Binding-site contacts:
Ligand atom C4 contacts residue LEU118 of chain 1.B at 3.2 Å (hydrophobic).
Ligand atom C6 contacts residue ALA66 of chain 1.B at 3.3 Å (hydrophobic).
Ligand atom C17 contacts residue ASP180 of chain 1.B at 3.4 Å.
Ligand atom C4 contacts residue GLY121 of chain 1.B at 3.5 Å.
Ligand atom N8 contacts residue GLY121 of chain 1.B at 3.5 Å.
Ligand atom C15 contacts residue GLY42 of chain 1.B at 3.8 Å.
Ligand atom C5 contacts residue LEU118 of chain 1.B at 3.6 Å (hydrophobic).
Ligand atom C6 contacts residue LEU169 of chain 1.B at 3.8 Å (hydrophobic).
Ligand atom N4 contacts residue GLY179 of chain 1.B at 3.6 Å.
Ligand atom N7 contacts residue LEU169 of chain 1.B at 3.3 Å.
Ligand atom N4 contacts residue ILE168 of chain 1.B at 3.7 Å.
Ligand atom N2 contacts residue GLU116 of chain 1.B at 3.9 Å.
Ligand atom N3 contacts residue VAL49 of chain 1.B at 3.8 Å.
Ligand atom C3 contacts residue TYR117 of chain 1.B at 3.5 Å (hydrophobic).
Ligand atom C16 contacts residue GLY44 of chain 1.B at 3.8 Å.
Ligand atom N1 contacts residue TYR117 of chain 1.B at 3.4 Å.
Ligand atom N4 contacts residue ASN167 of chain 1.B at 3.0 Å.
Ligand atom C8 contacts residue ALA66 of chain 1.B at 3.9 Å (hydrophobic).
Ligand atom C7 contacts residue ALA66 of chain 1.B at 3.7 Å (hydrophobic).
Ligand atom C4 contacts residue TYR117 of chain 1.B at 3.6 Å (hydrophobic).
Ligand atom C13 contacts residue ASN167 of chain 1.B at 3.7 Å.
Ligand atom C8 contacts residue GLY179 of chain 1.B at 3.8 Å.
Ligand atom C12 contacts residue ARG166 of chain 1.B at 3.5 Å.
Ligand atom C13 contacts residue ARG166 of chain 1.B at 3.1 Å.
Ligand atom N5 contacts residue VAL49 of chain 1.B at 3.7 Å.
Ligand atom C7 contacts residue LEU169 of chain 1.B at 3.6 Å (hydrophobic).
Ligand atom N2 contacts residue TYR117 of chain 1.B at 3.7 Å.
Ligand atom C8 contacts residue MET115 of chain 1.B at 3.7 Å (hydrophobic).
Ligand atom S1 contacts residue GLY121 of chain 1.B at 3.8 Å.
Ligand atom C9 contacts residue LEU169 of chain 1.B at 3.6 Å (hydrophobic).
Ligand atom C2 contacts residue GLY121 of chain 1.B at 3.3 Å.
Ligand atom N4 contacts residue ARG166 of chain 1.B at 3.3 Å (salt-bridge).
Ligand atom C19 contacts residue GLY179 of chain 1.B at 3.6 Å.
Ligand atom C3 contacts residue GLY121 of chain 1.B at 3.4 Å.
Ligand atom C18 contacts residue ASP180 of chain 1.B at 3.4 Å.
Ligand atom C5 contacts residue LEU169 of chain 1.B at 3.6 Å (hydrophobic).
Ligand atom C6 contacts residue GLU116 of chain 1.B at 3.3 Å.
Ligand atom N1 contacts residue LEU118 of chain 1.B at 2.6 Å (h-bond).
Ligand atom C3 contacts residue LEU118 of chain 1.B at 3.2 Å (hydrophobic).
Ligand atom N2 contacts residue LEU118 of chain 1.B at 3.1 Å (h-bond).

This protein binds this small molecule.
Small molecule (SMILES): Cc1cc(Nc2ncc(C)c(N3CC(CC#N)(N4CCN(C)CC4)C3)n2)sn1

Sequence of chain 1.B:
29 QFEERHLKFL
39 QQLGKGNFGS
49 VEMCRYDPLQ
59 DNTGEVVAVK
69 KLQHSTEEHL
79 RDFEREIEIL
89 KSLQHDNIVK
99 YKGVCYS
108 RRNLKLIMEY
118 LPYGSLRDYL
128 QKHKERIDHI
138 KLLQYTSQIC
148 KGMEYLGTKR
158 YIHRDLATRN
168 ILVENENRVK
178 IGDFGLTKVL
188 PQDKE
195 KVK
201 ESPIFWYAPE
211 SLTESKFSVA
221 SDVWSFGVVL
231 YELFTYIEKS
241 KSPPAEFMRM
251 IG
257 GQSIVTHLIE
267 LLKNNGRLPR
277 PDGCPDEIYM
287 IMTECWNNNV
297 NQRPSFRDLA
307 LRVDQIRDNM